Sequence of chain 1.A:
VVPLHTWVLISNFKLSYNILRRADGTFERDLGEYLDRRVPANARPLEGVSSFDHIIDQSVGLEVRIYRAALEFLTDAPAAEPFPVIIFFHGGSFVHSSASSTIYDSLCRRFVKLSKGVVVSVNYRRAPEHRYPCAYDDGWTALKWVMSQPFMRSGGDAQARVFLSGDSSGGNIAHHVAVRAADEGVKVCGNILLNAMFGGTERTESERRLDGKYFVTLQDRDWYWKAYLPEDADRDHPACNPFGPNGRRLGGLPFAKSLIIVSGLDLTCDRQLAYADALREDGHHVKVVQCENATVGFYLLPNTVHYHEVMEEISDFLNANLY

This protein binds this small molecule.
Small molecule (SMILES): C=C1C[C@]23C[C@H]1CC[C@H]2[C@@]12CC[C@H](O)[C@@](C)(C(=O)O1)[C@H]2[C@@H]3C(=O)O

Binding-site contacts:
Ligand atom C15 contacts residue SER122 of chain 1.A at 3.7 Å.
Ligand atom O71 contacts residue GLY121 of chain 1.A at 3.0 Å (h-bond).
Ligand atom O72 contacts residue SER197 of chain 1.A at 2.7 Å (h-bond).
Ligand atom C7 contacts residue GLY121 of chain 1.A at 4.0 Å.
Ligand atom C15 contacts residue ARG250 of chain 1.A at 3.5 Å.
Ligand atom O31 contacts residue TYR133 of chain 1.A at 2.8 Å (h-bond).
Ligand atom C18 contacts residue TYR328 of chain 1.A at 3.5 Å (hydrophobic).
Ligand atom C14 contacts residue ARG250 of chain 1.A at 3.9 Å.
Ligand atom C4 contacts residue TYR133 of chain 1.A at 4.0 Å (hydrophobic).
Ligand atom O91 contacts residue GLY326 of chain 1.A at 2.8 Å (h-bond).
Ligand atom C18 contacts residue SER197 of chain 1.A at 4.0 Å.
Ligand atom C12 contacts residue PHE244 of chain 1.A at 3.8 Å (hydrophobic).
Ligand atom C2 contacts residue ILE132 of chain 1.A at 3.8 Å (hydrophobic).
Ligand atom C14 contacts residue VAL245 of chain 1.A at 3.7 Å (hydrophobic).
Ligand atom C19 contacts residue GLY326 of chain 1.A at 4.0 Å.
Ligand atom O92 contacts residue VAL325 of chain 1.A at 4.0 Å.
Ligand atom O72 contacts residue ARG250 of chain 1.A at 3.9 Å.
Ligand atom O91 contacts residue VAL325 of chain 1.A at 3.4 Å.
Ligand atom C1 contacts residue PHE26 of chain 1.A at 3.4 Å (hydrophobic).
Ligand atom C3 contacts residue ILE132 of chain 1.A at 3.8 Å (hydrophobic).
Ligand atom O72 contacts residue SER122 of chain 1.A at 3.2 Å (h-bond).
Ligand atom C3 contacts residue TYR133 of chain 1.A at 3.5 Å (hydrophobic).
Ligand atom C17 contacts residue TYR253 of chain 1.A at 3.4 Å (hydrophobic).
Ligand atom O71 contacts residue SER197 of chain 1.A at 3.1 Å (h-bond).
Ligand atom C18 contacts residue ASP196 of chain 1.A at 3.4 Å.
Ligand atom C17 contacts residue ARG34 of chain 1.A at 3.7 Å.
Ligand atom O31 contacts residue ILE132 of chain 1.A at 3.6 Å.
Ligand atom C17 contacts residue ARG250 of chain 1.A at 3.8 Å.
Ligand atom C18 contacts residue TYR133 of chain 1.A at 3.4 Å (hydrophobic).
Ligand atom C3 contacts residue LEU329 of chain 1.A at 4.0 Å (hydrophobic).
Ligand atom C7 contacts residue SER122 of chain 1.A at 3.2 Å.
Ligand atom C2 contacts residue PHE26 of chain 1.A at 3.8 Å (hydrophobic).
Ligand atom C17 contacts residue TYR30 of chain 1.A at 3.9 Å (hydrophobic).
Ligand atom C16 contacts residue ARG250 of chain 1.A at 3.5 Å.
Ligand atom C7 contacts residue SER197 of chain 1.A at 3.2 Å.
Ligand atom C11 contacts residue ILE23 of chain 1.A at 3.7 Å (hydrophobic).
Ligand atom C13 contacts residue VAL245 of chain 1.A at 4.0 Å (hydrophobic).
Ligand atom O92 contacts residue ILE23 of chain 1.A at 3.8 Å.
Ligand atom O71 contacts residue SER122 of chain 1.A at 2.8 Å (h-bond).
Ligand atom C17 contacts residue ASP249 of chain 1.A at 4.0 Å.